Sequence of chain 2.A:
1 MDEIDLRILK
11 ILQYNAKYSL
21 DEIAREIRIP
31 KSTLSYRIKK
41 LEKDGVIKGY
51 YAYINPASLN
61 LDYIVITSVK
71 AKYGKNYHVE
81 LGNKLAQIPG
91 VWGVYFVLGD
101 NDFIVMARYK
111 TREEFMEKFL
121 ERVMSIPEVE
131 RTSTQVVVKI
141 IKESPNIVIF

Binding-site contacts:
Ligand atom N contacts residue PRO30 of chain 2.A at 4.5 Å.
Ligand atom C contacts residue PRO30 of chain 2.A at 3.9 Å (hydrophobic).
Ligand atom NE2 contacts residue LYS31 of chain 2.A at 3.6 Å.
Ligand atom OE1 contacts residue ASP21 of chain 2.A at 4.1 Å.
Ligand atom O contacts residue SER32 of chain 2.A at 2.7 Å (h-bond).
Ligand atom CA contacts residue PRO30 of chain 2.A at 4.1 Å (hydrophobic).
Ligand atom OE1 contacts residue LYS31 of chain 2.A at 3.2 Å.
Ligand atom OXT contacts residue SER32 of chain 2.A at 2.8 Å (h-bond).
Ligand atom NE2 contacts residue PRO30 of chain 2.A at 3.9 Å.
Ligand atom OXT contacts residue LYS31 of chain 2.A at 3.4 Å (salt-bridge).
Ligand atom CA contacts residue LYS31 of chain 2.A at 4.2 Å.
Ligand atom C contacts residue LYS31 of chain 2.A at 3.9 Å.
Ligand atom OXT contacts residue PRO30 of chain 2.A at 4.2 Å.
Ligand atom O contacts residue PRO30 of chain 2.A at 3.8 Å.
Ligand atom CD contacts residue LYS31 of chain 2.A at 3.6 Å.
Ligand atom CG contacts residue LYS31 of chain 2.A at 3.8 Å.
Ligand atom C contacts residue SER32 of chain 2.A at 3.4 Å.

A protein and the small-molecule ligand that binds it are described below.
Small molecule (SMILES): NC(=O)CC[C@H](N)C(=O)O